Sequence of chain 2.B:
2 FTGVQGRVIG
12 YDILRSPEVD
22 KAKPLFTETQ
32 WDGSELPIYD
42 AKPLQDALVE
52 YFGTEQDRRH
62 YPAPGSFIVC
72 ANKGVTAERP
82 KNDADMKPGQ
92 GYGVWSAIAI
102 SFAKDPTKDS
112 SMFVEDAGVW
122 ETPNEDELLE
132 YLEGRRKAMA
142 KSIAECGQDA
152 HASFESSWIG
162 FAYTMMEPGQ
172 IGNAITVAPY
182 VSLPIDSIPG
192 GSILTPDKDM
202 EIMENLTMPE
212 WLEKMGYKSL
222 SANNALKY

This protein binds this small molecule.
Small molecule (SMILES): COC(=O)[C@@H](N)Cc1c[nH]c[nH+]1

Sequence of chain 2.A:
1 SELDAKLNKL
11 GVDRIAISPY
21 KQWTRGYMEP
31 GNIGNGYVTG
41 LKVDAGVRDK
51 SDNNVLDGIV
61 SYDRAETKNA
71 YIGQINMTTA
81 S

Sequence of chain 2.C:
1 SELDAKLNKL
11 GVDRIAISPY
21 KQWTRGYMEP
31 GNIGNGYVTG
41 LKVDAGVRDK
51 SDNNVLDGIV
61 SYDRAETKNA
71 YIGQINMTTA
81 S

Binding-site contacts:
Ligand atom CB contacts residue PYR1 of chain 2.B at 3.5 Å.
Ligand atom OXT contacts residue GLU116 of chain 2.B at 3.7 Å.
Ligand atom CM contacts residue ASN73 of chain 2.B at 3.5 Å.
Ligand atom NE2 contacts residue ASP63 of chain 2.C at 2.6 Å (salt-bridge).
Ligand atom N contacts residue SER81 of chain 2.A at 4.0 Å.
Ligand atom N contacts residue PYR1 of chain 2.B at 1.3 Å.
Ligand atom CE1 contacts residue GLU66 of chain 2.C at 3.4 Å.
Ligand atom O contacts residue PYR1 of chain 2.B at 4.0 Å.
Ligand atom CB contacts residue ILE59 of chain 2.C at 4.1 Å (hydrophobic).
Ligand atom CM contacts residue GLU116 of chain 2.B at 3.6 Å.
Ligand atom NE2 contacts residue PHE2 of chain 2.B at 3.1 Å.
Ligand atom CD2 contacts residue PHE2 of chain 2.B at 3.6 Å (hydrophobic).
Ligand atom C contacts residue PYR1 of chain 2.B at 3.5 Å.
Ligand atom CE1 contacts residue SER81 of chain 2.A at 3.5 Å.
Ligand atom CM contacts residue ALA72 of chain 2.B at 3.7 Å (hydrophobic).
Ligand atom CM contacts residue ALA80 of chain 2.A at 3.5 Å (hydrophobic).
Ligand atom CD2 contacts residue ASP63 of chain 2.C at 3.7 Å.
Ligand atom CE1 contacts residue TYR62 of chain 2.C at 3.9 Å (hydrophobic).
Ligand atom O contacts residue GLU116 of chain 2.B at 3.2 Å (salt-bridge).
Ligand atom CE1 contacts residue PHE2 of chain 2.B at 3.8 Å (hydrophobic).
Ligand atom N contacts residue PHE2 of chain 2.B at 3.6 Å (h-bond).
Ligand atom CM contacts residue LYS74 of chain 2.B at 4.1 Å.
Ligand atom OXT contacts residue LYS74 of chain 2.B at 3.8 Å.
Ligand atom CG contacts residue PYR1 of chain 2.B at 3.6 Å.
Ligand atom NE2 contacts residue GLU66 of chain 2.C at 4.1 Å.
Ligand atom O contacts residue VAL115 of chain 2.B at 3.4 Å.
Ligand atom CA contacts residue PYR1 of chain 2.B at 2.4 Å.
Ligand atom N contacts residue PHE114 of chain 2.B at 2.9 Å (h-bond).
Ligand atom C contacts residue PHE114 of chain 2.B at 3.9 Å (hydrophobic).
Ligand atom ND1 contacts residue TYR62 of chain 2.C at 3.7 Å.
Ligand atom O contacts residue PHE114 of chain 2.B at 3.1 Å (h-bond).
Ligand atom CA contacts residue SER81 of chain 2.A at 3.3 Å.
Ligand atom CB contacts residue SER81 of chain 2.A at 3.4 Å.
Ligand atom CA contacts residue PHE114 of chain 2.B at 3.8 Å (hydrophobic).
Ligand atom CG contacts residue SER81 of chain 2.A at 3.2 Å.
Ligand atom CE1 contacts residue ASP63 of chain 2.C at 3.2 Å.
Ligand atom CB contacts residue PHE114 of chain 2.B at 4.0 Å (hydrophobic).
Ligand atom CD2 contacts residue PHE114 of chain 2.B at 4.1 Å (hydrophobic).
Ligand atom CD2 contacts residue PYR1 of chain 2.B at 4.0 Å.
Ligand atom ND1 contacts residue SER81 of chain 2.A at 2.5 Å (h-bond).